Binding-site contacts:
Ligand atom C2 contacts residue THR156 of chain 1.B at 4.4 Å.
Ligand atom C6 contacts residue THR151 of chain 1.B at 4.0 Å.
Ligand atom O7 contacts residue THR151 of chain 1.B at 4.3 Å.
Ligand atom O5 contacts residue GLU150 of chain 1.B at 3.4 Å.
Ligand atom O6 contacts residue GLU150 of chain 1.B at 3.7 Å.
Ligand atom C1 contacts residue THR156 of chain 1.B at 3.6 Å.
Ligand atom O5 contacts residue THR156 of chain 1.B at 4.3 Å.
Ligand atom C8 contacts residue THR156 of chain 1.B at 4.1 Å.
Ligand atom O7 contacts residue ASN154 of chain 1.B at 3.2 Å (h-bond).
Ligand atom N2 contacts residue THR156 of chain 1.B at 3.9 Å.
Ligand atom O6 contacts residue GLN147 of chain 1.B at 3.1 Å (h-bond).
Ligand atom C8 contacts residue ASN154 of chain 1.B at 4.2 Å.
Ligand atom C5 contacts residue THR151 of chain 1.B at 3.9 Å.
Ligand atom C6 contacts residue GLN147 of chain 1.B at 3.7 Å.
Ligand atom C1 contacts residue THR151 of chain 1.B at 4.4 Å.
Ligand atom C5 contacts residue ASN154 of chain 1.B at 3.7 Å.
Ligand atom C2 contacts residue ASN154 of chain 1.B at 2.5 Å.
Ligand atom C4 contacts residue ASN154 of chain 1.B at 4.2 Å.
Ligand atom C5 contacts residue GLU150 of chain 1.B at 4.4 Å.
Ligand atom C3 contacts residue ASN154 of chain 1.B at 3.8 Å.
Ligand atom O5 contacts residue THR151 of chain 1.B at 4.2 Å.
Ligand atom C1 contacts residue GLU150 of chain 1.B at 4.2 Å.
Ligand atom C5 contacts residue THR156 of chain 1.B at 4.5 Å.
Ligand atom O5 contacts residue ASN154 of chain 1.B at 2.4 Å (h-bond).
Ligand atom N2 contacts residue ASN154 of chain 1.B at 2.9 Å (h-bond).
Ligand atom C7 contacts residue ASN154 of chain 1.B at 3.1 Å.
Ligand atom C7 contacts residue THR156 of chain 1.B at 4.4 Å.
Ligand atom C6 contacts residue GLU150 of chain 1.B at 4.1 Å.
Ligand atom C1 contacts residue ASN154 of chain 1.B at 1.4 Å.

Sequence of chain 1.B:
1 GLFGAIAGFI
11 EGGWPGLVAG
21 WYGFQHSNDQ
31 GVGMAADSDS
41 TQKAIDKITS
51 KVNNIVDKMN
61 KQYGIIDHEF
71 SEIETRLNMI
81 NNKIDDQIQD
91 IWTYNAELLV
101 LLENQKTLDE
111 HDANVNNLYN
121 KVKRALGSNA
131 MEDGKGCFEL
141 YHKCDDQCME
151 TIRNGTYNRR

A protein and the small-molecule ligand that binds it are described below.
Small molecule (SMILES): CC(=O)N[C@H]1[C@H](O[C@H]2[C@H](O)[C@@H](NC(C)=O)CO[C@@H]2CO)O[C@H](CO)[C@@H](O)[C@@H]1O